Binding-site contacts:
Ligand atom N contacts residue VAL51 of chain 1.C at 4.1 Å.
Ligand atom C9 contacts residue LYS66 of chain 1.C at 3.6 Å.
Ligand atom C12 contacts residue GLY44 of chain 1.C at 4.2 Å.
Ligand atom O13 contacts residue GLU117 of chain 1.C at 4.2 Å.
Ligand atom C6 contacts residue LEU119 of chain 1.C at 3.7 Å (hydrophobic).
Ligand atom C5 contacts residue LEU119 of chain 1.C at 4.2 Å (hydrophobic).
Ligand atom C6 contacts residue ALA64 of chain 1.C at 3.5 Å (hydrophobic).
Ligand atom C7 contacts residue VAL184 of chain 1.C at 4.1 Å (hydrophobic).
Ligand atom C7 contacts residue VAL51 of chain 1.C at 4.0 Å (hydrophobic).
Ligand atom C5 contacts residue ALA64 of chain 1.C at 4.1 Å (hydrophobic).
Ligand atom S contacts residue VAL184 of chain 1.C at 3.9 Å.
Ligand atom C1 contacts residue LEU172 of chain 1.C at 4.0 Å (hydrophobic).
Ligand atom C5 contacts residue VAL184 of chain 1.C at 4.1 Å (hydrophobic).
Ligand atom C12 contacts residue VAL51 of chain 1.C at 4.2 Å (hydrophobic).
Ligand atom C1 contacts residue ALA64 of chain 1.C at 3.6 Å (hydrophobic).
Ligand atom C6 contacts residue VAL100 of chain 1.C at 4.2 Å (hydrophobic).
Ligand atom C11 contacts residue VAL51 of chain 1.C at 4.3 Å (hydrophobic).
Ligand atom C8 contacts residue VAL184 of chain 1.C at 4.3 Å (hydrophobic).
Ligand atom C8 contacts residue VAL51 of chain 1.C at 3.8 Å (hydrophobic).
Ligand atom C6 contacts residue GLU117 of chain 1.C at 3.5 Å.
Ligand atom O13 contacts residue MET118 of chain 1.C at 3.9 Å.
Ligand atom C3 contacts residue LEU172 of chain 1.C at 4.1 Å (hydrophobic).
Ligand atom O13 contacts residue ALA64 of chain 1.C at 3.8 Å.
Ligand atom O13 contacts residue LEU119 of chain 1.C at 2.8 Å (h-bond).
Ligand atom C4 contacts residue VAL184 of chain 1.C at 4.0 Å (hydrophobic).
Ligand atom O contacts residue LYS66 of chain 1.C at 2.7 Å (salt-bridge).
Ligand atom S contacts residue PHE116 of chain 1.C at 4.3 Å.
Ligand atom C2 contacts residue LEU172 of chain 1.C at 3.6 Å (hydrophobic).
Ligand atom C9 contacts residue ASP185 of chain 1.C at 3.9 Å.
Ligand atom O13 contacts residue LEU172 of chain 1.C at 4.2 Å.
Ligand atom C10 contacts residue PHE48 of chain 1.C at 3.5 Å (hydrophobic).
Ligand atom C3 contacts residue VAL51 of chain 1.C at 4.2 Å (hydrophobic).
Ligand atom C1 contacts residue LEU119 of chain 1.C at 3.9 Å (hydrophobic).
Ligand atom C10 contacts residue ASP185 of chain 1.C at 3.7 Å.
Ligand atom O contacts residue ASP185 of chain 1.C at 3.7 Å.
Ligand atom C5 contacts residue PHE116 of chain 1.C at 3.7 Å (hydrophobic).
Ligand atom C2 contacts residue ALA64 of chain 1.C at 4.2 Å (hydrophobic).
Ligand atom C10 contacts residue LYS66 of chain 1.C at 3.7 Å.
Ligand atom C6 contacts residue PHE116 of chain 1.C at 4.0 Å (hydrophobic).
Ligand atom C5 contacts residue VAL100 of chain 1.C at 3.9 Å (hydrophobic).

Sequence of chain 1.C:
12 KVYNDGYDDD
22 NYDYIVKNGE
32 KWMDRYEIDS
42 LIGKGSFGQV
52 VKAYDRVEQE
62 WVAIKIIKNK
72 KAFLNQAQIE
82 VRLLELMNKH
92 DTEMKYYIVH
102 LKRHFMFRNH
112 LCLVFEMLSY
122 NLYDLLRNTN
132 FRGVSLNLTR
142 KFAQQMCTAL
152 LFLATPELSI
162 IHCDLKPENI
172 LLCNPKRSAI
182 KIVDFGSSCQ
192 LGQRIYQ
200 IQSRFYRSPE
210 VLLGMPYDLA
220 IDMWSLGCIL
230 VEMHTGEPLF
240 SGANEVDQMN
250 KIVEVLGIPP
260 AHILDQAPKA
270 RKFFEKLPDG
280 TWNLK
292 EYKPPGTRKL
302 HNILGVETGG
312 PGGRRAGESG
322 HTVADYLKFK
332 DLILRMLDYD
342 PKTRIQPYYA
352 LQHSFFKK

This protein binds this small molecule.
Small molecule (SMILES): CCN1/C(=C/C(C)=O)Sc2ccc(O)cc21